The small molecule below binds the protein below.
Small molecule (SMILES): CC(=O)N[C@@H]1[C@@H](O)[C@H](O)[C@@H](CO)O[C@H]1O

Sequence of chain 1.E:
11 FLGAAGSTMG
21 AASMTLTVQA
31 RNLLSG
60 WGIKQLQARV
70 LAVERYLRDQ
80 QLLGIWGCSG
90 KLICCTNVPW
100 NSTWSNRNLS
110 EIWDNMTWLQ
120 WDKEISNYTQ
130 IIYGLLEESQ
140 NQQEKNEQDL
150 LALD

Binding-site contacts:
Ligand atom C8 contacts residue SER125 of chain 1.E at 3.5 Å.
Ligand atom C8 contacts residue ILE124 of chain 1.E at 3.9 Å (hydrophobic).
Ligand atom C7 contacts residue ASN126 of chain 1.E at 3.1 Å.
Ligand atom C8 contacts residue TRP103 of chain 1.E at 4.3 Å (hydrophobic).
Ligand atom C3 contacts residue ASN126 of chain 1.E at 3.9 Å.
Ligand atom O7 contacts residue TRP103 of chain 1.E at 4.1 Å.
Ligand atom N2 contacts residue ASN126 of chain 1.E at 2.9 Å (h-bond).
Ligand atom C8 contacts residue LYS122 of chain 1.E at 3.6 Å.
Ligand atom C8 contacts residue ASN126 of chain 1.E at 3.7 Å.
Ligand atom C7 contacts residue GLU123 of chain 1.E at 4.1 Å.
Ligand atom C1 contacts residue ASN126 of chain 1.E at 1.5 Å.
Ligand atom C4 contacts residue ASN126 of chain 1.E at 4.4 Å.
Ligand atom C2 contacts residue ASN126 of chain 1.E at 2.5 Å.
Ligand atom O5 contacts residue ASN126 of chain 1.E at 2.5 Å (h-bond).
Ligand atom C7 contacts residue SER125 of chain 1.E at 4.5 Å.
Ligand atom O7 contacts residue ASN126 of chain 1.E at 3.2 Å (h-bond).
Ligand atom N2 contacts residue SER125 of chain 1.E at 4.4 Å.
Ligand atom C8 contacts residue GLU123 of chain 1.E at 3.0 Å.
Ligand atom C5 contacts residue ASN126 of chain 1.E at 3.9 Å.
Ligand atom O7 contacts residue GLU123 of chain 1.E at 4.4 Å.